Sequence of chain 1.B:
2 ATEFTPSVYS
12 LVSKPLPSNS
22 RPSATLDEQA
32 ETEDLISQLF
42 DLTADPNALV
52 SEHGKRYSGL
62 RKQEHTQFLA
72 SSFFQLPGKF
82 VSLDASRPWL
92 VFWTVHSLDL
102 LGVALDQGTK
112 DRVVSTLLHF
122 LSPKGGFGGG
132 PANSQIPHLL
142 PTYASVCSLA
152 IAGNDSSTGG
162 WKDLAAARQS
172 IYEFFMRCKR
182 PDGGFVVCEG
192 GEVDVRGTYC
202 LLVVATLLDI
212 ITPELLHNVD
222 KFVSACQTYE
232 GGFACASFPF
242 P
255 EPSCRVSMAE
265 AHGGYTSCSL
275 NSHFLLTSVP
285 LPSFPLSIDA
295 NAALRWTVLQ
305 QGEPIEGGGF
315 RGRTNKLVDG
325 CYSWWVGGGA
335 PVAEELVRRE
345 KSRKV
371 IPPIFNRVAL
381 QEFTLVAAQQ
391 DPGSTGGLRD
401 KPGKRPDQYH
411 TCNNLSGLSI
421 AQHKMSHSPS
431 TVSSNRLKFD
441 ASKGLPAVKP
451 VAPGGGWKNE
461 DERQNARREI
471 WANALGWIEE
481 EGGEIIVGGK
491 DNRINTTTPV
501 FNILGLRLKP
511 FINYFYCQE

Binding-site contacts:
Ligand atom SAO contacts residue GLN64 of chain 1.B at 4.0 Å.
Ligand atom SAO contacts residue ARG62 of chain 1.B at 4.0 Å.
Ligand atom SAO contacts residue LYS63 of chain 1.B at 4.4 Å.
Ligand atom OAA contacts residue LYS63 of chain 1.B at 3.4 Å (salt-bridge).
Ligand atom OAB contacts residue GLU65 of chain 1.B at 3.9 Å.
Ligand atom SAO contacts residue GLU65 of chain 1.B at 4.2 Å.
Ligand atom OAA contacts residue GLN64 of chain 1.B at 2.9 Å (h-bond).
Ligand atom OAD contacts residue LYS63 of chain 1.B at 4.2 Å.
Ligand atom OAD contacts residue GLN64 of chain 1.B at 4.2 Å.
Ligand atom OAB contacts residue ARG62 of chain 1.B at 3.4 Å.
Ligand atom CAK contacts residue GLN64 of chain 1.B at 3.7 Å.
Ligand atom OAA contacts residue ARG62 of chain 1.B at 3.1 Å.
Ligand atom OAD contacts residue ARG62 of chain 1.B at 4.0 Å.
Ligand atom OAA contacts residue GLU65 of chain 1.B at 2.9 Å (salt-bridge).
Ligand atom OAC contacts residue GLU65 of chain 1.B at 4.0 Å.

This protein binds this small molecule.
Small molecule (SMILES): O=S(=O)(O)CC(O)CNC1CCCCC1